Binding-site contacts:
Ligand atom C3 contacts residue ASN300 of chain 1.B at 3.8 Å.
Ligand atom O5 contacts residue ASN300 of chain 1.B at 2.4 Å (h-bond).
Ligand atom C7 contacts residue MET289 of chain 1.B at 4.2 Å (hydrophobic).
Ligand atom O7 contacts residue ASN300 of chain 1.B at 2.7 Å (h-bond).
Ligand atom C8 contacts residue MET289 of chain 1.B at 3.6 Å (hydrophobic).
Ligand atom C2 contacts residue ASN300 of chain 1.B at 2.5 Å.
Ligand atom N2 contacts residue ASN300 of chain 1.B at 3.0 Å (h-bond).
Ligand atom C4 contacts residue ASN300 of chain 1.B at 4.2 Å.
Ligand atom C5 contacts residue ASN300 of chain 1.B at 3.7 Å.
Ligand atom C8 contacts residue ASN300 of chain 1.B at 4.4 Å.
Ligand atom O7 contacts residue TYR291 of chain 1.B at 3.6 Å.
Ligand atom C1 contacts residue ASN300 of chain 1.B at 1.4 Å.
Ligand atom C7 contacts residue ASN300 of chain 1.B at 3.1 Å.
Ligand atom O7 contacts residue MET289 of chain 1.B at 4.4 Å.

The protein below binds the small molecule below.
Small molecule (SMILES): CC(=O)N[C@H]1[C@H](O[C@H]2[C@H](O)[C@@H](NC(C)=O)CO[C@@H]2CO)O[C@H](CO)[C@@H](O)[C@@H]1O

Sequence of chain 1.B:
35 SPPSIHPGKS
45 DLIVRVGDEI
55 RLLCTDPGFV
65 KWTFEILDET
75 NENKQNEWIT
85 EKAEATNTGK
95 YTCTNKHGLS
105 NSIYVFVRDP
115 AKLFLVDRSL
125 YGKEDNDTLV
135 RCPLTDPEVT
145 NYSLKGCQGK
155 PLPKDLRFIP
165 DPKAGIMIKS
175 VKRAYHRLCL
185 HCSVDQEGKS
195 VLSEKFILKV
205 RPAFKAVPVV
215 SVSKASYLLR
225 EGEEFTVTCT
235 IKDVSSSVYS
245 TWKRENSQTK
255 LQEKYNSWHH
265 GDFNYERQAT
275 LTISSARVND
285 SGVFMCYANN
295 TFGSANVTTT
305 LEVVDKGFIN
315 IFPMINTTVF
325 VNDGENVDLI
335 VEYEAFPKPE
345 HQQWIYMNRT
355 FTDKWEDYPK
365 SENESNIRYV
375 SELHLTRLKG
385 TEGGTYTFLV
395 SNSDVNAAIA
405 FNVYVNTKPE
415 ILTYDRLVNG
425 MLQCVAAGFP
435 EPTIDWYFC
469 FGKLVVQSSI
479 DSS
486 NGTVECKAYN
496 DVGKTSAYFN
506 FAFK